Sequence of chain 1.B:
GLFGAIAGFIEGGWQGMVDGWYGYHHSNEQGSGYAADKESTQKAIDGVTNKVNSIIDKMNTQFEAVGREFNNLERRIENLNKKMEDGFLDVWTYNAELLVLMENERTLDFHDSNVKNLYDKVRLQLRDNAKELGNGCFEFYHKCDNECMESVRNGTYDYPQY

Binding-site contacts:
Ligand atom O6 contacts residue GLU150 of chain 1.B at 3.3 Å.
Ligand atom C6 contacts residue SER151 of chain 1.B at 4.5 Å.
Ligand atom O6 contacts residue SER151 of chain 1.B at 4.4 Å.
Ligand atom O7 contacts residue ASN154 of chain 1.B at 4.3 Å.
Ligand atom C1 contacts residue ASN154 of chain 1.B at 1.4 Å.
Ligand atom O5 contacts residue ASN154 of chain 1.B at 2.2 Å (h-bond).
Ligand atom O5 contacts residue SER151 of chain 1.B at 4.4 Å.
Ligand atom C7 contacts residue ASN154 of chain 1.B at 3.5 Å.
Ligand atom C2 contacts residue ASN154 of chain 1.B at 2.7 Å.
Ligand atom C8 contacts residue ASN154 of chain 1.B at 3.6 Å.
Ligand atom C1 contacts residue GLU150 of chain 1.B at 4.2 Å.
Ligand atom C4 contacts residue ASN154 of chain 1.B at 4.1 Å.
Ligand atom O6 contacts residue GLU147 of chain 1.B at 3.6 Å.
Ligand atom C6 contacts residue ASN154 of chain 1.B at 4.3 Å.
Ligand atom C3 contacts residue ASN154 of chain 1.B at 3.7 Å.
Ligand atom O5 contacts residue GLU150 of chain 1.B at 3.6 Å.
Ligand atom C6 contacts residue GLU147 of chain 1.B at 3.8 Å.
Ligand atom C6 contacts residue GLU150 of chain 1.B at 4.4 Å.
Ligand atom C5 contacts residue ASN154 of chain 1.B at 3.2 Å.
Ligand atom N2 contacts residue ASN154 of chain 1.B at 3.0 Å (h-bond).

This protein binds this small molecule.
Small molecule (SMILES): CC(=O)N[C@H]1[C@H](O[C@H]2[C@H](O)[C@@H](NC(C)=O)CO[C@@H]2CO)O[C@H](CO)[C@@H](O)[C@@H]1O